Sequence of chain 2.A:
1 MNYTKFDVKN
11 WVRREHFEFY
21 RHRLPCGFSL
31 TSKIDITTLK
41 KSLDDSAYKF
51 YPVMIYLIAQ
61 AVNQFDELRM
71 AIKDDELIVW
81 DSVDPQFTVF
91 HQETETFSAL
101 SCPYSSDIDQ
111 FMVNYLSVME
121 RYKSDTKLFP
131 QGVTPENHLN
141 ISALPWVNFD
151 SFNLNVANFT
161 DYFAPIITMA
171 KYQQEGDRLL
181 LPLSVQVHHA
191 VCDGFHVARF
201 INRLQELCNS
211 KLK

Binding-site contacts:
Ligand atom CL1 contacts residue GLN86 of chain 2.A at 3.9 Å.
Ligand atom CL2 contacts residue ALA99 of chain 2.A at 3.6 Å.
Ligand atom C5 contacts residue LEU154 of chain 2.A at 4.1 Å (hydrophobic).
Ligand atom C8 contacts residue CYS26 of chain 3.A at 4.1 Å (hydrophobic).
Ligand atom C6 contacts residue LEU154 of chain 2.A at 3.9 Å (hydrophobic).
Ligand atom C7 contacts residue CYS26 of chain 3.A at 4.2 Å (hydrophobic).
Ligand atom C1 contacts residue ASN140 of chain 2.A at 3.6 Å.
Ligand atom CL1 contacts residue ASN140 of chain 2.A at 3.7 Å.
Ligand atom O5 contacts residue SER142 of chain 2.A at 4.0 Å.
Ligand atom C1 contacts residue GLN86 of chain 2.A at 4.2 Å.
Ligand atom C9 contacts residue ILE166 of chain 2.A at 3.9 Å (hydrophobic).
Ligand atom C10 contacts residue ILE166 of chain 2.A at 3.7 Å (hydrophobic).
Ligand atom O2 contacts residue PHE19 of chain 3.A at 4.2 Å.
Ligand atom C2 contacts residue TYR20 of chain 3.A at 3.4 Å (hydrophobic).
Ligand atom O4 contacts residue HIS189 of chain 3.A at 2.8 Å (h-bond).
Ligand atom C3 contacts residue TYR20 of chain 3.A at 3.8 Å (hydrophobic).
Ligand atom C11 contacts residue ILE166 of chain 2.A at 3.8 Å (hydrophobic).
Ligand atom CL2 contacts residue TYR20 of chain 3.A at 4.2 Å.
Ligand atom O9A contacts residue TYR162 of chain 2.A at 3.5 Å.
Ligand atom O2 contacts residue TYR20 of chain 3.A at 2.8 Å (h-bond).
Ligand atom C8 contacts residue LEU154 of chain 2.A at 4.2 Å (hydrophobic).
Ligand atom C4 contacts residue PHE97 of chain 2.A at 4.1 Å (hydrophobic).
Ligand atom O9A contacts residue ILE166 of chain 2.A at 3.8 Å.
Ligand atom O9B contacts residue LEU24 of chain 3.A at 3.8 Å.
Ligand atom C9 contacts residue LEU24 of chain 3.A at 4.1 Å (hydrophobic).
Ligand atom C4 contacts residue THR88 of chain 2.A at 4.1 Å.
Ligand atom C7 contacts residue LEU154 of chain 2.A at 3.6 Å (hydrophobic).
Ligand atom N2 contacts residue TYR20 of chain 3.A at 3.8 Å.
Ligand atom CL2 contacts residue PHE129 of chain 2.A at 3.6 Å.
Ligand atom N9 contacts residue ILE166 of chain 2.A at 3.8 Å.
Ligand atom O5 contacts residue ILE166 of chain 2.A at 4.0 Å.
Ligand atom C4 contacts residue TYR20 of chain 3.A at 4.0 Å (hydrophobic).
Ligand atom C4 contacts residue HIS189 of chain 3.A at 3.7 Å.
Ligand atom C3 contacts residue HIS189 of chain 3.A at 4.0 Å.
Ligand atom C4 contacts residue SER142 of chain 2.A at 4.2 Å.
Ligand atom C8 contacts residue LEU24 of chain 3.A at 4.0 Å (hydrophobic).
Ligand atom N9 contacts residue LEU24 of chain 3.A at 3.9 Å.
Ligand atom C11 contacts residue LEU154 of chain 2.A at 4.2 Å (hydrophobic).
Ligand atom O9B contacts residue VAL156 of chain 2.A at 3.4 Å.
Ligand atom O5 contacts residue LEU154 of chain 2.A at 4.2 Å.

Sequence of chain 3.A:
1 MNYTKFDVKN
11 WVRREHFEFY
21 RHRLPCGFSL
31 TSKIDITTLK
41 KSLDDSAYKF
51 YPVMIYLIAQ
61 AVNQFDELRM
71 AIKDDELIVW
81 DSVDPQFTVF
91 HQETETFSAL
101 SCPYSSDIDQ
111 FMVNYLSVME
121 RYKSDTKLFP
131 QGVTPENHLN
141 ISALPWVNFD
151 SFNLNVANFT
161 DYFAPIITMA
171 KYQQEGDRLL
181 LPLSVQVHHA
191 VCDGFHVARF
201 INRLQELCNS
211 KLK

This protein binds this small molecule.
Small molecule (SMILES): O=C(N[C@H](CO)[C@H](O)c1ccc([N+](=O)[O-])cc1)C(Cl)Cl